The protein below binds the small molecule below.
Small molecule (SMILES): C[C@H](NC(=O)Cc1cc(F)cc(F)c1)C(=O)N[C@H]1CC=C[C@H](c2ccccc2)N(C)C1=O

Sequence of chain 1.A:
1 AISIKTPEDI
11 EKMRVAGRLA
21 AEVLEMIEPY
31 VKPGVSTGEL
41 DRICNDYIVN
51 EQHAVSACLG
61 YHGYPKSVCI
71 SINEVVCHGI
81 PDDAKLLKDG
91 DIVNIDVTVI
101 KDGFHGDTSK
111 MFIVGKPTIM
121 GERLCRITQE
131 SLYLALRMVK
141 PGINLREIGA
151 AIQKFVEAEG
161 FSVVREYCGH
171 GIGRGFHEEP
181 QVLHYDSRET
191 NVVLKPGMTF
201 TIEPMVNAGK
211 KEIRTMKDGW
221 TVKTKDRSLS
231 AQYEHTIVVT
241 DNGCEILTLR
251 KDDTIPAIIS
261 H

Binding-site contacts:
Ligand atom C21 contacts residue HIS78 of chain 1.A at 3.9 Å.
Ligand atom C29 contacts residue HIS177 of chain 1.A at 4.0 Å.
Ligand atom F35 contacts residue TRP220 of chain 1.A at 3.3 Å.
Ligand atom F34 contacts residue CYS58 of chain 1.A at 3.1 Å.
Ligand atom C9 contacts residue CYS168 of chain 1.A at 3.7 Å (hydrophobic).
Ligand atom C30 contacts residue TRP220 of chain 1.A at 3.9 Å (hydrophobic).
Ligand atom N6 contacts residue CYS168 of chain 1.A at 2.8 Å (h-bond).
Ligand atom O16 contacts residue TYR167 of chain 1.A at 3.2 Å.
Ligand atom C31 contacts residue TRP220 of chain 1.A at 3.9 Å (hydrophobic).
Ligand atom C32 contacts residue CYS69 of chain 1.A at 3.4 Å (hydrophobic).
Ligand atom O5 contacts residue HIS78 of chain 1.A at 2.8 Å (h-bond).
Ligand atom C2 contacts residue GLU203 of chain 1.A at 3.2 Å.
Ligand atom C28 contacts residue PHE176 of chain 1.A at 3.9 Å (hydrophobic).
Ligand atom C2 contacts residue CYS168 of chain 1.A at 3.9 Å (hydrophobic).
Ligand atom O26 contacts residue HIS170 of chain 1.A at 3.5 Å (h-bond).
Ligand atom O26 contacts residue MN1 of chain 1.C at 3.5 Å.
Ligand atom C7 contacts residue CYS168 of chain 1.A at 3.6 Å (hydrophobic).
Ligand atom C33 contacts residue CYS69 of chain 1.A at 3.2 Å (hydrophobic).
Ligand atom N24 contacts residue HIS78 of chain 1.A at 3.6 Å (h-bond).
Ligand atom O26 contacts residue HIS177 of chain 1.A at 2.9 Å (h-bond).
Ligand atom F34 contacts residue CYS69 of chain 1.A at 3.2 Å.
Ligand atom C20 contacts residue HIS78 of chain 1.A at 3.9 Å.
Ligand atom C32 contacts residue CYS58 of chain 1.A at 3.7 Å (hydrophobic).
Ligand atom C9 contacts residue HIS177 of chain 1.A at 3.6 Å.
Ligand atom O16 contacts residue CYS168 of chain 1.A at 3.0 Å (h-bond).
Ligand atom C33 contacts residue CYS58 of chain 1.A at 3.8 Å (hydrophobic).
Ligand atom C27 contacts residue ASP96 of chain 1.A at 3.5 Å.
Ligand atom C1 contacts residue MET205 of chain 1.A at 3.7 Å (hydrophobic).
Ligand atom C4 contacts residue HIS78 of chain 1.A at 3.7 Å.
Ligand atom C1 contacts residue GLU203 of chain 1.A at 3.4 Å.
Ligand atom C29 contacts residue HIS78 of chain 1.A at 3.5 Å.
Ligand atom C17 contacts residue TYR167 of chain 1.A at 3.8 Å (hydrophobic).
Ligand atom C17 contacts residue GLU166 of chain 1.A at 3.5 Å.
Ligand atom F34 contacts residue TYR64 of chain 1.A at 3.4 Å.
Ligand atom C10 contacts residue HIS177 of chain 1.A at 3.9 Å.
Ligand atom F35 contacts residue TYR61 of chain 1.A at 3.9 Å.
Ligand atom C2 contacts residue HIS78 of chain 1.A at 4.0 Å.
Ligand atom C28 contacts residue HIS78 of chain 1.A at 3.9 Å.
Ligand atom N24 contacts residue GLU203 of chain 1.A at 3.6 Å.
Ligand atom C4 contacts residue CYS168 of chain 1.A at 3.8 Å (hydrophobic).